Sequence of chain 2.A:
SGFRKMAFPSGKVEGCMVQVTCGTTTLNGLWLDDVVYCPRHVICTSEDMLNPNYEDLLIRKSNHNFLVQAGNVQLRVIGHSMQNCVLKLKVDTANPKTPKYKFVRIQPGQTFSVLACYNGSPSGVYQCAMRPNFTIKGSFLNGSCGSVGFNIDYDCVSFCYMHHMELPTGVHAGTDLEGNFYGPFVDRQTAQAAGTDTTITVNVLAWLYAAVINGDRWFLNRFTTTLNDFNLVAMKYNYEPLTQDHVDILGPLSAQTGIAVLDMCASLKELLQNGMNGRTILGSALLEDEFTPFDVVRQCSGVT

A small-molecule ligand and the protein it binds are described below.
Small molecule (SMILES): CC(C)(C)NC(=O)N[C@H](C(=O)N1C[C@H]2[C@@H]([C@H]1C(=O)N[C@@H](CC1CCC1)[C@@H](O)C(N)=O)C2(C)C)C(C)(C)C

Binding-site contacts:
Ligand atom C32 contacts residue LEU167 of chain 2.A at 3.6 Å (hydrophobic).
Ligand atom C12 contacts residue HIS164 of chain 2.A at 3.7 Å.
Ligand atom O34 contacts residue GLN189 of chain 2.A at 3.4 Å.
Ligand atom C33 contacts residue THR190 of chain 2.A at 3.2 Å.
Ligand atom N37 contacts residue ASN142 of chain 2.A at 3.8 Å.
Ligand atom C33 contacts residue ARG188 of chain 2.A at 3.7 Å.
Ligand atom C17 contacts residue MET49 of chain 2.A at 3.7 Å (hydrophobic).
Ligand atom N27 contacts residue GLU166 of chain 2.A at 3.0 Å (salt-bridge).
Ligand atom C17 contacts residue HIS41 of chain 2.A at 3.9 Å.
Ligand atom O04 contacts residue HIS41 of chain 2.A at 2.6 Å (h-bond).
Ligand atom C33 contacts residue MET165 of chain 2.A at 3.3 Å (hydrophobic).
Ligand atom O35 contacts residue MET165 of chain 2.A at 3.3 Å.
Ligand atom C13 contacts residue HIS164 of chain 2.A at 3.5 Å.
Ligand atom C18 contacts residue MET165 of chain 2.A at 3.6 Å (hydrophobic).
Ligand atom N11 contacts residue HIS164 of chain 2.A at 3.0 Å (h-bond).
Ligand atom N11 contacts residue CYS145 of chain 2.A at 3.3 Å (h-bond).
Ligand atom O04 contacts residue CYS145 of chain 2.A at 2.6 Å (h-bond).
Ligand atom O01 contacts residue SER144 of chain 2.A at 3.1 Å (h-bond).
Ligand atom C02 contacts residue GLY143 of chain 2.A at 3.8 Å.
Ligand atom C32 contacts residue PRO168 of chain 2.A at 3.6 Å (hydrophobic).
Ligand atom N29 contacts residue GLU166 of chain 2.A at 3.2 Å (salt-bridge).
Ligand atom N37 contacts residue CYS145 of chain 2.A at 3.9 Å.
Ligand atom C31 contacts residue THR190 of chain 2.A at 3.7 Å.
Ligand atom C33 contacts residue GLN192 of chain 2.A at 3.1 Å.
Ligand atom C03 contacts residue HIS41 of chain 2.A at 3.7 Å.
Ligand atom C15 contacts residue MET49 of chain 2.A at 3.6 Å (hydrophobic).
Ligand atom O35 contacts residue GLU166 of chain 2.A at 3.0 Å (salt-bridge).
Ligand atom C28 contacts residue GLU166 of chain 2.A at 3.6 Å.
Ligand atom C06 contacts residue CYS145 of chain 2.A at 3.4 Å (hydrophobic).
Ligand atom C02 contacts residue CYS145 of chain 2.A at 2.7 Å (hydrophobic).
Ligand atom C32 contacts residue GLN192 of chain 2.A at 3.8 Å.
Ligand atom C05 contacts residue CYS145 of chain 2.A at 2.8 Å (hydrophobic).
Ligand atom C03 contacts residue CYS145 of chain 2.A at 1.8 Å (hydrophobic).
Ligand atom O01 contacts residue CYS145 of chain 2.A at 2.9 Å (h-bond).
Ligand atom C19 contacts residue GLN189 of chain 2.A at 3.5 Å.
Ligand atom C18 contacts residue ARG188 of chain 2.A at 3.9 Å.
Ligand atom C14 contacts residue HIS41 of chain 2.A at 3.8 Å.
Ligand atom C17 contacts residue TYR54 of chain 2.A at 3.8 Å (hydrophobic).
Ligand atom C17 contacts residue ASP187 of chain 2.A at 3.6 Å.
Ligand atom O01 contacts residue GLY143 of chain 2.A at 2.9 Å (h-bond).